A protein and the small-molecule ligand that binds it are described below.
Small molecule (SMILES): CCC(=O)N1C[C@@H]2C(=O)N(C)c3cnc4c(F)c(-c5c(O)cccc5F)c(Cl)cc4c3N2C[C@H]1C

Sequence of chain 1.A:
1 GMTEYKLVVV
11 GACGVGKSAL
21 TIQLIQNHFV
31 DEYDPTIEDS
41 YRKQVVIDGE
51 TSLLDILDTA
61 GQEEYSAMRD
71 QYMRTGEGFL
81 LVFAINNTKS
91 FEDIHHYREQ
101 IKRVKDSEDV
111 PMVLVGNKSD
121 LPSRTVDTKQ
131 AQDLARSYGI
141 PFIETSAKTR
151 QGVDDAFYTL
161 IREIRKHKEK

Binding-site contacts:
Ligand atom C12 contacts residue GLY11 of chain 1.A at 3.3 Å.
Ligand atom C5 contacts residue GLU64 of chain 1.A at 3.5 Å.
Ligand atom C11 contacts residue GLY11 of chain 1.A at 3.3 Å.
Ligand atom N1 contacts residue GLU64 of chain 1.A at 3.6 Å.
Ligand atom C7 contacts residue HIS96 of chain 1.A at 3.6 Å.
Ligand atom O2 contacts residue TYR65 of chain 1.A at 3.4 Å.
Ligand atom C9 contacts residue TYR97 of chain 1.A at 3.6 Å (hydrophobic).
Ligand atom C21 contacts residue GLN100 of chain 1.A at 3.5 Å.
Ligand atom F1 contacts residue TYR97 of chain 1.A at 3.6 Å.
Ligand atom C3 contacts residue ARG69 of chain 1.A at 3.5 Å.
Ligand atom C3 contacts residue GLN62 of chain 1.A at 3.0 Å.
Ligand atom O1 contacts residue GLU64 of chain 1.A at 3.5 Å (salt-bridge).
Ligand atom C1 contacts residue CYS13 of chain 1.A at 2.5 Å (hydrophobic).
Ligand atom CL contacts residue MET73 of chain 1.A at 3.3 Å.
Ligand atom C1 contacts residue GLY61 of chain 1.A at 3.6 Å.
Ligand atom C2 contacts residue CYS13 of chain 1.A at 3.0 Å (hydrophobic).
Ligand atom F contacts residue TYR65 of chain 1.A at 3.4 Å.
Ligand atom C13 contacts residue THR59 of chain 1.A at 3.3 Å.
Ligand atom O2 contacts residue ASP70 of chain 1.A at 2.5 Å (salt-bridge).
Ligand atom C6 contacts residue GLU64 of chain 1.A at 3.6 Å.
Ligand atom N2 contacts residue HIS96 of chain 1.A at 2.8 Å (h-bond).
Ligand atom O1 contacts residue GLU63 of chain 1.A at 3.2 Å.
Ligand atom C19 contacts residue ASP70 of chain 1.A at 3.3 Å.
Ligand atom F contacts residue GLN100 of chain 1.A at 3.2 Å.
Ligand atom F contacts residue HIS96 of chain 1.A at 3.1 Å.
Ligand atom C4 contacts residue GLN62 of chain 1.A at 3.2 Å.
Ligand atom C21 contacts residue MET73 of chain 1.A at 3.6 Å (hydrophobic).
Ligand atom C3 contacts residue ALA60 of chain 1.A at 3.5 Å (hydrophobic).
Ligand atom O contacts residue LYS17 of chain 1.A at 2.8 Å (salt-bridge).
Ligand atom C11 contacts residue TYR97 of chain 1.A at 3.2 Å (hydrophobic).
Ligand atom CL contacts residue ARG69 of chain 1.A at 3.6 Å.
Ligand atom C13 contacts residue ALA60 of chain 1.A at 3.6 Å (hydrophobic).
Ligand atom C contacts residue PRO35 of chain 1.A at 3.4 Å (hydrophobic).
Ligand atom C6 contacts residue TYR97 of chain 1.A at 3.5 Å (hydrophobic).
Ligand atom C7 contacts residue TYR65 of chain 1.A at 3.5 Å (hydrophobic).
Ligand atom C20 contacts residue ASP70 of chain 1.A at 3.3 Å.
Ligand atom O contacts residue CYS13 of chain 1.A at 3.3 Å.
Ligand atom C contacts residue CYS13 of chain 1.A at 1.8 Å (hydrophobic).
Ligand atom C1 contacts residue PRO35 of chain 1.A at 3.5 Å (hydrophobic).
Ligand atom C8 contacts residue TYR97 of chain 1.A at 3.6 Å (hydrophobic).